The small molecule below binds the protein below.
Small molecule (SMILES): c1ccc(-c2cnc[nH]2)cc1

Binding-site contacts:
Ligand atom N3 contacts residue HIS317 of chain 1.B at 3.7 Å.
Ligand atom N3 contacts residue HEM1 of chain 1.H at 1.9 Å.
Ligand atom C2 contacts residue GLY210 of chain 1.B at 3.7 Å.
Ligand atom N3 contacts residue GLY210 of chain 1.B at 4.4 Å.
Ligand atom C8 contacts residue VAL254 of chain 1.B at 4.3 Å (hydrophobic).
Ligand atom N1 contacts residue GLY210 of chain 1.B at 4.3 Å.
Ligand atom N1 contacts residue ALA213 of chain 1.B at 3.6 Å.
Ligand atom C2 contacts residue ALA213 of chain 1.B at 3.5 Å (hydrophobic).
Ligand atom C7 contacts residue VAL254 of chain 1.B at 4.0 Å (hydrophobic).
Ligand atom C6 contacts residue VAL254 of chain 1.B at 4.3 Å (hydrophobic).
Ligand atom N1 contacts residue HEM1 of chain 1.H at 3.9 Å.
Ligand atom C5 contacts residue HEM1 of chain 1.H at 3.9 Å.
Ligand atom C8 contacts residue LEU354 of chain 1.B at 4.1 Å (hydrophobic).
Ligand atom C10 contacts residue LEU354 of chain 1.B at 3.7 Å (hydrophobic).
Ligand atom C4 contacts residue HEM1 of chain 1.H at 2.9 Å.
Ligand atom N1 contacts residue ALA209 of chain 1.B at 4.4 Å.
Ligand atom C5 contacts residue VAL254 of chain 1.B at 4.4 Å (hydrophobic).
Ligand atom C2 contacts residue HEM1 of chain 1.H at 2.8 Å.
Ligand atom C11 contacts residue LEU354 of chain 1.B at 4.3 Å (hydrophobic).
Ligand atom C9 contacts residue LEU354 of chain 1.B at 3.7 Å (hydrophobic).

Sequence of chain 1.B:
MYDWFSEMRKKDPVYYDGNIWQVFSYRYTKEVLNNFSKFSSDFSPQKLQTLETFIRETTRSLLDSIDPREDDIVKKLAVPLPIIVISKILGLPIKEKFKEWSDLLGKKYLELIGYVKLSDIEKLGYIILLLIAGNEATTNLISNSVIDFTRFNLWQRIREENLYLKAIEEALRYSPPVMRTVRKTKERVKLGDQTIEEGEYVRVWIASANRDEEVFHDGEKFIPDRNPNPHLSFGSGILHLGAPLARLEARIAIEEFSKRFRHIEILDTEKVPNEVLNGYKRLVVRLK